Binding-site contacts:
Ligand atom C1 contacts residue LEU307 of chain 1.A at 3.7 Å (hydrophobic).
Ligand atom C12 contacts residue ILE303 of chain 1.A at 4.3 Å (hydrophobic).
Ligand atom C22 contacts residue ILE300 of chain 1.A at 4.3 Å (hydrophobic).
Ligand atom C16 contacts residue ILE300 of chain 1.A at 3.9 Å (hydrophobic).
Ligand atom C21 contacts residue ILE303 of chain 1.A at 4.4 Å (hydrophobic).
Ligand atom C15 contacts residue ILE300 of chain 1.A at 3.8 Å (hydrophobic).
Ligand atom C20 contacts residue ILE303 of chain 1.A at 4.5 Å (hydrophobic).
Ligand atom C11 contacts residue ILE303 of chain 1.A at 4.4 Å (hydrophobic).
Ligand atom C18 contacts residue ILE303 of chain 1.A at 3.8 Å (hydrophobic).
Ligand atom C18 contacts residue ILE300 of chain 1.A at 3.8 Å (hydrophobic).
Ligand atom C2 contacts residue LEU307 of chain 1.A at 3.8 Å (hydrophobic).
Ligand atom C19 contacts residue ILE303 of chain 1.A at 4.1 Å (hydrophobic).
Ligand atom C22 contacts residue PHE299 of chain 1.A at 4.2 Å (hydrophobic).
Ligand atom C19 contacts residue ARG304 of chain 1.A at 3.8 Å.

Sequence of chain 1.A:
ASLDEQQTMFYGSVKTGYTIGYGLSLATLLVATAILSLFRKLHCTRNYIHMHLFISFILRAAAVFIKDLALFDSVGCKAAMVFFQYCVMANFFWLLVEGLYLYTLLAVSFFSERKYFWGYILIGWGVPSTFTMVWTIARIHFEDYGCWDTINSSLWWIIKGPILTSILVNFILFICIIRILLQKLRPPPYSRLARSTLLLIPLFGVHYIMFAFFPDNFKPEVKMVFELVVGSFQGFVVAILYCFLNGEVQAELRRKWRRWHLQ

The protein below binds the small molecule below.
Small molecule (SMILES): CC(C)CCC[C@@H](C)[C@H]1CC[C@H]2[C@@H]3CC=C4C[C@@H](O)CC[C@]4(C)[C@H]3CC[C@]12C